Sequence of chain 1.B:
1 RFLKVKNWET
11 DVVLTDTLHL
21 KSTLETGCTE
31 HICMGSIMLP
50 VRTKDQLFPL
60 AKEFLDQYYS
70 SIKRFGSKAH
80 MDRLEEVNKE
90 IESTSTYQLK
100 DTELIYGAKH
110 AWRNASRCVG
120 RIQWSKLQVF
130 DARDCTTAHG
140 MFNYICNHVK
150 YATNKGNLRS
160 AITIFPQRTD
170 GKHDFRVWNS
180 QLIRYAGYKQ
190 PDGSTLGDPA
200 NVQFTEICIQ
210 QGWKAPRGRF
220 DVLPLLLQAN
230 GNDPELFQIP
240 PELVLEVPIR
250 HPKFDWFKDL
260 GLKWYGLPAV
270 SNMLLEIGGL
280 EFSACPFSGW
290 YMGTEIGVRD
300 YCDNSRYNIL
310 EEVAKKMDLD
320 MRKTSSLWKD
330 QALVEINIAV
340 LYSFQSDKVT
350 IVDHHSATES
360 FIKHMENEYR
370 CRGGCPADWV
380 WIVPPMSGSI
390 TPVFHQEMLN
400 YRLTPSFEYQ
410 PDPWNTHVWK

Binding-site contacts:
Ligand atom C2 contacts residue SER287 of chain 1.B at 3.9 Å.
Ligand atom NH1 contacts residue TYR290 of chain 1.B at 3.9 Å.
Ligand atom C contacts residue ASP299 of chain 1.B at 3.6 Å.
Ligand atom OXT contacts residue TYR290 of chain 1.B at 3.3 Å.
Ligand atom NH2 contacts residue HEM1 of chain 1.I at 3.3 Å (h-bond).
Ligand atom C2 contacts residue GLY288 of chain 1.B at 3.5 Å.
Ligand atom CZ contacts residue GLU294 of chain 1.B at 3.6 Å.
Ligand atom C contacts residue GLN180 of chain 1.B at 3.7 Å.
Ligand atom C1 contacts residue HEM1 of chain 1.I at 3.7 Å.
Ligand atom C3 contacts residue PRO267 of chain 1.B at 3.1 Å (hydrophobic).
Ligand atom CB contacts residue GLU294 of chain 1.B at 3.1 Å.
Ligand atom NH1 contacts residue GLU294 of chain 1.B at 2.7 Å (salt-bridge).
Ligand atom CD contacts residue VAL269 of chain 1.B at 3.9 Å (hydrophobic).
Ligand atom C3 contacts residue PHE286 of chain 1.B at 3.0 Å (hydrophobic).
Ligand atom C contacts residue TYR290 of chain 1.B at 3.4 Å (hydrophobic).
Ligand atom C3 contacts residue SER287 of chain 1.B at 3.5 Å.
Ligand atom CD contacts residue GLU294 of chain 1.B at 3.7 Å.
Ligand atom N contacts residue GLU294 of chain 1.B at 2.6 Å (salt-bridge).
Ligand atom CA contacts residue GLU294 of chain 1.B at 3.4 Å.
Ligand atom O contacts residue GLN180 of chain 1.B at 2.9 Å (h-bond).
Ligand atom CB contacts residue GLN180 of chain 1.B at 3.9 Å.
Ligand atom C2 contacts residue PRO267 of chain 1.B at 3.5 Å (hydrophobic).
Ligand atom OXT contacts residue GLU294 of chain 1.B at 3.8 Å.
Ligand atom C3 contacts residue VAL269 of chain 1.B at 3.3 Å (hydrophobic).
Ligand atom CZ contacts residue TRP289 of chain 1.B at 3.9 Å (hydrophobic).
Ligand atom CG contacts residue HEM1 of chain 1.I at 3.7 Å.
Ligand atom C3 contacts residue GLY288 of chain 1.B at 4.0 Å.
Ligand atom NH1 contacts residue TRP289 of chain 1.B at 3.0 Å (h-bond).
Ligand atom OXT contacts residue ASP299 of chain 1.B at 2.5 Å (salt-bridge).
Ligand atom NE contacts residue GLU294 of chain 1.B at 2.8 Å (salt-bridge).
Ligand atom CB contacts residue TYR290 of chain 1.B at 3.9 Å (hydrophobic).
Ligand atom CA contacts residue HEM1 of chain 1.I at 4.0 Å.
Ligand atom C3 contacts residue ALA268 of chain 1.B at 3.7 Å (hydrophobic).
Ligand atom O contacts residue TYR264 of chain 1.B at 3.4 Å (h-bond).
Ligand atom O contacts residue TYR290 of chain 1.B at 2.9 Å (h-bond).
Ligand atom CA contacts residue GLN180 of chain 1.B at 3.8 Å.
Ligand atom NH1 contacts residue HEM1 of chain 1.I at 3.5 Å.
Ligand atom N contacts residue HEM1 of chain 1.I at 3.2 Å (h-bond).
Ligand atom CG contacts residue GLU294 of chain 1.B at 3.4 Å.
Ligand atom CZ contacts residue HEM1 of chain 1.I at 3.9 Å.

This small molecule binds to this protein.
Small molecule (SMILES): C=CC/[NH+]=C(/N)NCCC[C@H](N)C(=O)O